The protein below binds the small molecule below.
Small molecule (SMILES): CC[C@H](C)[C@H](NC(=O)[C@H](CO)NC(=O)[C@H](CCCN=C(N)N)NC(=O)[C@@H](NC(=O)[C@@H]1CCCN1C(=O)[C@@H]1CCCN1C(=O)[C@H](C)N)C(C)C)C(=O)N[C@H](C=O)Cc1ccc(O)cc1

Sequence of chain 4.X:
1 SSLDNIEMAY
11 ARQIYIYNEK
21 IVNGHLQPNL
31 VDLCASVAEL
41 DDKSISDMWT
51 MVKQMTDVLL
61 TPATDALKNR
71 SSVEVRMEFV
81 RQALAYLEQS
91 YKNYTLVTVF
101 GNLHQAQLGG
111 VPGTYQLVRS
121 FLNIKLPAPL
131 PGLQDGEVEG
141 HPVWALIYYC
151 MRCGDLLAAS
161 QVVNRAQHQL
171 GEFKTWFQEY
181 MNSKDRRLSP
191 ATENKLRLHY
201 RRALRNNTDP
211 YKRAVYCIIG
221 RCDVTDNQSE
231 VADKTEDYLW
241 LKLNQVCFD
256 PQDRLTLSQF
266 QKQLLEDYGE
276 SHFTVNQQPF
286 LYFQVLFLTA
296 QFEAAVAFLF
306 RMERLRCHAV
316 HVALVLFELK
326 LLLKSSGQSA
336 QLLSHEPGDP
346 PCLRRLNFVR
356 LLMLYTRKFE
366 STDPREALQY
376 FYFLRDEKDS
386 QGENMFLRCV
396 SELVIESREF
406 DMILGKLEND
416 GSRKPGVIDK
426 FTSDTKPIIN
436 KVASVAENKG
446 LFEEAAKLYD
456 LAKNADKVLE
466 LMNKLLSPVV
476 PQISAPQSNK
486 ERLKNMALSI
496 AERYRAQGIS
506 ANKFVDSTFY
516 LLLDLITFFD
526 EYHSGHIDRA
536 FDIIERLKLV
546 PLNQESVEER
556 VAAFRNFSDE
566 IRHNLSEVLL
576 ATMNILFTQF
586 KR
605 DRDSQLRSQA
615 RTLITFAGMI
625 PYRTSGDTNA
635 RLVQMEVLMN

Binding-site contacts:
Ligand atom C contacts residue THR235 of chain 4.X at 3.6 Å.
Ligand atom CB contacts residue TYR238 of chain 4.X at 3.6 Å (hydrophobic).
Ligand atom O contacts residue LEU286 of chain 4.X at 3.2 Å.
Ligand atom CB contacts residue ASP233 of chain 4.X at 3.0 Å.
Ligand atom CA contacts residue ASN227 of chain 4.X at 3.7 Å.
Ligand atom C contacts residue TYR94 of chain 4.X at 4.0 Å (hydrophobic).
Ligand atom CG2 contacts residue PHE278 of chain 4.X at 3.7 Å (hydrophobic).
Ligand atom N contacts residue TYR273 of chain 4.X at 3.9 Å.
Ligand atom O contacts residue ASN227 of chain 4.X at 3.6 Å.
Ligand atom CB contacts residue HIS277 of chain 4.X at 3.7 Å.
Ligand atom CG1 contacts residue TYR94 of chain 4.X at 3.8 Å (hydrophobic).
Ligand atom CD contacts residue TYR273 of chain 4.X at 3.3 Å (hydrophobic).
Ligand atom O contacts residue THR235 of chain 4.X at 3.0 Å (h-bond).
Ligand atom CD1 contacts residue TYR94 of chain 4.X at 3.5 Å (hydrophobic).
Ligand atom CD1 contacts residue TYR91 of chain 4.X at 3.9 Å (hydrophobic).
Ligand atom N contacts residue THR235 of chain 4.X at 3.5 Å (h-bond).
Ligand atom CD contacts residue HIS277 of chain 4.X at 3.9 Å.
Ligand atom C contacts residue ASN281 of chain 4.X at 3.8 Å.
Ligand atom CG2 contacts residue LEU286 of chain 4.X at 3.7 Å (hydrophobic).
Ligand atom O contacts residue THR235 of chain 4.X at 3.1 Å (h-bond).
Ligand atom C contacts residue THR235 of chain 4.X at 3.6 Å.
Ligand atom O contacts residue HIS277 of chain 4.X at 3.4 Å.
Ligand atom CG2 contacts residue HIS277 of chain 4.X at 3.3 Å.
Ligand atom N contacts residue ASN227 of chain 4.X at 3.0 Å (h-bond).
Ligand atom CG contacts residue HIS277 of chain 4.X at 3.8 Å.
Ligand atom CA contacts residue THR235 of chain 4.X at 3.6 Å.
Ligand atom CB contacts residue LEU286 of chain 4.X at 3.9 Å (hydrophobic).
Ligand atom C contacts residue THR235 of chain 4.X at 3.6 Å.
Ligand atom CG1 contacts residue VAL280 of chain 4.X at 4.0 Å (hydrophobic).
Ligand atom N contacts residue THR235 of chain 4.X at 3.9 Å.
Ligand atom O contacts residue TYR94 of chain 4.X at 2.9 Å.
Ligand atom CG contacts residue LYS234 of chain 4.X at 3.3 Å.
Ligand atom CG contacts residue TYR273 of chain 4.X at 3.6 Å (hydrophobic).
Ligand atom CG2 contacts residue GLU236 of chain 4.X at 3.3 Å.
Ligand atom O contacts residue ASN281 of chain 4.X at 2.6 Å (h-bond).
Ligand atom CG2 contacts residue ASN281 of chain 4.X at 3.6 Å.
Ligand atom C contacts residue ASN227 of chain 4.X at 3.5 Å.
Ligand atom CG contacts residue ASP233 of chain 4.X at 3.0 Å.
Ligand atom O contacts residue LYS234 of chain 4.X at 3.6 Å.
Ligand atom C contacts residue LEU286 of chain 4.X at 3.8 Å (hydrophobic).